Binding-site contacts:
Ligand atom C1 contacts residue ASN600 of chain 1.A at 1.4 Å.
Ligand atom C2 contacts residue ASN600 of chain 1.A at 2.4 Å.
Ligand atom C5 contacts residue ASN600 of chain 1.A at 3.7 Å.
Ligand atom C4 contacts residue ASN600 of chain 1.A at 4.2 Å.
Ligand atom C3 contacts residue ASN600 of chain 1.A at 3.8 Å.
Ligand atom N2 contacts residue ASN600 of chain 1.A at 2.9 Å (h-bond).
Ligand atom O5 contacts residue ASN600 of chain 1.A at 2.4 Å (h-bond).
Ligand atom O7 contacts residue ASN600 of chain 1.A at 4.2 Å.
Ligand atom C7 contacts residue ASN600 of chain 1.A at 3.7 Å.

Sequence of chain 1.A:
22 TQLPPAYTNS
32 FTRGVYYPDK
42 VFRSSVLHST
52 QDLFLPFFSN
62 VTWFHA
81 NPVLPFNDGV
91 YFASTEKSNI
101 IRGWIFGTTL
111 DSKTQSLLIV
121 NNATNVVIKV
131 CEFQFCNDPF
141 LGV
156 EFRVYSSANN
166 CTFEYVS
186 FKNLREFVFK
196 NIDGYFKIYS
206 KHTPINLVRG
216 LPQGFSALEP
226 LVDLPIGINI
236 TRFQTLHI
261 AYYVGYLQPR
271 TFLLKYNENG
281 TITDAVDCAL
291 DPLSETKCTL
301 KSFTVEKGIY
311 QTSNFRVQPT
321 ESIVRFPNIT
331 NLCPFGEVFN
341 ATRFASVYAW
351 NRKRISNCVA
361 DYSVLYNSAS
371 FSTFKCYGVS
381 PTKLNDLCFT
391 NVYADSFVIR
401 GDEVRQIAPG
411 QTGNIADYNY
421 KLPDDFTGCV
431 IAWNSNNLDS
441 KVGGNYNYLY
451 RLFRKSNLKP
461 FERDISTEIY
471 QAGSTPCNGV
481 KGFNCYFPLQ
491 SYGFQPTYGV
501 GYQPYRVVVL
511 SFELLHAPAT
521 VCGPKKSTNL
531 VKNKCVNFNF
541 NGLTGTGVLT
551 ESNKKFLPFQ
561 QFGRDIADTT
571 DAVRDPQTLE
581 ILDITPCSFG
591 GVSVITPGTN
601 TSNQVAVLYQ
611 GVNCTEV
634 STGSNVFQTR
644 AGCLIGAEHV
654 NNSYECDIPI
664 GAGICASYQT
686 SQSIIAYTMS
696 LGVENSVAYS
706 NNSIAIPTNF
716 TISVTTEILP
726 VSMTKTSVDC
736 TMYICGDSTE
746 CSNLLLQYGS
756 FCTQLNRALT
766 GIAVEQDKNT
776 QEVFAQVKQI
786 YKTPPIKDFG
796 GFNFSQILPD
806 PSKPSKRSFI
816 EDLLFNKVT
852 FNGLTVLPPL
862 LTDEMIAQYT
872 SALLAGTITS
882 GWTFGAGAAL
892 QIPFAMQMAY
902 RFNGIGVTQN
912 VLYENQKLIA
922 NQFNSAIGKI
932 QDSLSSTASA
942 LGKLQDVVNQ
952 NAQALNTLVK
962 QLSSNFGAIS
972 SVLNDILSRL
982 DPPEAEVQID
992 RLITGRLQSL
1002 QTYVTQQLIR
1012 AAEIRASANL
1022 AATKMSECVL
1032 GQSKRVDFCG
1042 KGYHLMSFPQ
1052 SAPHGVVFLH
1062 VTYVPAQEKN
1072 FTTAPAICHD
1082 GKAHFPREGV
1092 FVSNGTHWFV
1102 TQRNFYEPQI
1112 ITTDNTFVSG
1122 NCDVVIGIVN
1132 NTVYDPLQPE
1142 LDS

A protein and the small-molecule ligand that binds it are described below.
Small molecule (SMILES): CC(=O)N[C@@H]1[C@@H](O)[C@H](O)[C@@H](CO)O[C@H]1O